Sequence of chain 1.A:
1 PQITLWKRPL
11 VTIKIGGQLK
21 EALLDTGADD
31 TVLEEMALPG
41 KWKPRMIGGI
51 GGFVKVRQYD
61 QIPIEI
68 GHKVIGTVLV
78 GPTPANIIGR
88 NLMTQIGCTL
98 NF

Sequence of chain 1.B:
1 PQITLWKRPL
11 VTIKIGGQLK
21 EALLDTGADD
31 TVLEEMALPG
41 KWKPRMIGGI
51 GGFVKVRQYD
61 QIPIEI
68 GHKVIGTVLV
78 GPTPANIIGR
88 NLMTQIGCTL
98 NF

Binding-site contacts:
Ligand atom O2 contacts residue GLY49 of chain 1.A at 3.3 Å.
Ligand atom O51 contacts residue ASP25 of chain 1.A at 2.5 Å (salt-bridge).
Ligand atom CA contacts residue MET46 of chain 1.A at 3.5 Å (hydrophobic).
Ligand atom C55 contacts residue GLY49 of chain 1.B at 3.4 Å.
Ligand atom C57 contacts residue PRO81 of chain 1.A at 3.5 Å (hydrophobic).
Ligand atom O1 contacts residue GLY27 of chain 1.A at 3.4 Å.
Ligand atom N1 contacts residue GLY27 of chain 1.A at 3.0 Å (h-bond).
Ligand atom O8 contacts residue ILE47 of chain 1.A at 3.4 Å.
Ligand atom O58 contacts residue GLY48 of chain 1.B at 3.1 Å (h-bond).
Ligand atom C5 contacts residue GLY27 of chain 1.A at 3.5 Å.
Ligand atom CA5 contacts residue ARG45 of chain 1.B at 3.5 Å.
Ligand atom N54 contacts residue ASP29 of chain 1.B at 2.8 Å (salt-bridge).
Ligand atom C3 contacts residue ASP25 of chain 1.B at 3.0 Å.
Ligand atom N51 contacts residue GLY27 of chain 1.B at 3.4 Å (h-bond).
Ligand atom C13 contacts residue MET46 of chain 1.A at 3.3 Å (hydrophobic).
Ligand atom C18 contacts residue GLY48 of chain 1.A at 2.9 Å.
Ligand atom C9 contacts residue ILE50 of chain 1.A at 3.5 Å (hydrophobic).
Ligand atom O1 contacts residue ASP25 of chain 1.A at 2.8 Å (salt-bridge).
Ligand atom C contacts residue ARG45 of chain 1.A at 3.6 Å.
Ligand atom C68 contacts residue ASP29 of chain 1.B at 3.5 Å.
Ligand atom C2 contacts residue ASP25 of chain 1.B at 3.2 Å.
Ligand atom C3 contacts residue GLY27 of chain 1.A at 3.4 Å.
Ligand atom CA contacts residue ARG45 of chain 1.A at 2.8 Å.
Ligand atom C56 contacts residue GLY48 of chain 1.B at 3.5 Å.
Ligand atom O4 contacts residue ASP29 of chain 1.A at 3.5 Å (salt-bridge).
Ligand atom O51 contacts residue GLY27 of chain 1.B at 2.9 Å (h-bond).
Ligand atom C19 contacts residue GLY48 of chain 1.A at 3.2 Å.
Ligand atom C52 contacts residue ASP25 of chain 1.A at 3.1 Å.
Ligand atom O52 contacts residue GLY49 of chain 1.B at 3.4 Å.
Ligand atom N52 contacts residue GLY48 of chain 1.B at 3.1 Å (h-bond).
Ligand atom C70 contacts residue ASP29 of chain 1.B at 3.3 Å.
Ligand atom O54 contacts residue ASP29 of chain 1.B at 2.7 Å (salt-bridge).
Ligand atom O1 contacts residue ASP25 of chain 1.B at 2.7 Å (salt-bridge).
Ligand atom C7 contacts residue PRO81 of chain 1.B at 3.4 Å (hydrophobic).
Ligand atom O54 contacts residue ALA28 of chain 1.B at 3.4 Å.
Ligand atom N2 contacts residue GLY48 of chain 1.A at 2.5 Å (h-bond).
Ligand atom O8 contacts residue GLY48 of chain 1.A at 2.5 Å (h-bond).
Ligand atom N4 contacts residue ASP29 of chain 1.A at 3.5 Å (salt-bridge).
Ligand atom C8 contacts residue ILE50 of chain 1.A at 3.5 Å (hydrophobic).
Ligand atom C56 contacts residue PRO81 of chain 1.A at 3.5 Å (hydrophobic).

This protein binds this small molecule.
Small molecule (SMILES): CC(C)[C@H](NC(=O)[C@H](C)NC(=O)OCc1ccccc1)C(=O)N[C@@H](Cc1ccccc1)[C@@H](O)[C@H](O)[C@H](Cc1ccccc1)NC(=O)[C@@H](NC(=O)[C@H](C)NC(=O)OCc1ccccc1)C(C)C